Binding-site contacts:
Ligand atom N2 contacts residue ASN202 of chain 2.A at 2.9 Å (h-bond).
Ligand atom C3 contacts residue ASN202 of chain 2.A at 3.9 Å.
Ligand atom O5 contacts residue ASN202 of chain 2.A at 2.5 Å (h-bond).
Ligand atom C4 contacts residue ASN202 of chain 2.A at 4.4 Å.
Ligand atom O7 contacts residue ASN202 of chain 2.A at 4.3 Å.
Ligand atom C5 contacts residue ASN202 of chain 2.A at 3.9 Å.
Ligand atom O7 contacts residue GLY201 of chain 2.A at 3.4 Å.
Ligand atom C7 contacts residue ASN202 of chain 2.A at 3.9 Å.
Ligand atom C8 contacts residue THR200 of chain 2.A at 4.3 Å.
Ligand atom C1 contacts residue ASN202 of chain 2.A at 1.5 Å.
Ligand atom C2 contacts residue ASN202 of chain 2.A at 2.6 Å.
Ligand atom C8 contacts residue GLY201 of chain 2.A at 3.8 Å.
Ligand atom C7 contacts residue GLY201 of chain 2.A at 3.7 Å.

Sequence of chain 2.A:
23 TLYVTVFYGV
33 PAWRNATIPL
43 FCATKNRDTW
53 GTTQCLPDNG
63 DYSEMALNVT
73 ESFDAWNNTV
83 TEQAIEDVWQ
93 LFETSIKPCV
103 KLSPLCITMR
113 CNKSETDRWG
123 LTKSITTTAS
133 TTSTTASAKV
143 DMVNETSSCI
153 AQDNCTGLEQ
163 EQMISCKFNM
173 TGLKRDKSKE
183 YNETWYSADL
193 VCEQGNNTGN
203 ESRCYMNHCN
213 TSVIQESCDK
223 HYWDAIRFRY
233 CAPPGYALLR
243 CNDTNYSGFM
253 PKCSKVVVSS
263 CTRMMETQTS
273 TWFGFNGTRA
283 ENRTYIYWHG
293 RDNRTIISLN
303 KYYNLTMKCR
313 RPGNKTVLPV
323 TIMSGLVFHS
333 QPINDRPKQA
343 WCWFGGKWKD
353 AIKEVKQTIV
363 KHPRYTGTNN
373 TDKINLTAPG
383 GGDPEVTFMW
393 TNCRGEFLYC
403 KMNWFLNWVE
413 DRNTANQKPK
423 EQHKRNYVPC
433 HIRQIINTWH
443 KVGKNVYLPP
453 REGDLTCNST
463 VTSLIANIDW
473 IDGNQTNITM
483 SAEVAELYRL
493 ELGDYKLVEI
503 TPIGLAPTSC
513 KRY

The protein below binds the small molecule below.
Small molecule (SMILES): CC(=O)N[C@@H]1[C@@H](O)[C@H](O)[C@@H](CO)O[C@H]1O